This small molecule binds to this protein.
Small molecule (SMILES): COc1cccc2[nH]c(C(=O)N[C@@H](CC(C)C)C(=O)N[C@@H](C[C@@H]3CCNC3=O)C(=O)c3nc4ccccc4s3)cc12

Sequence of chain 1.A:
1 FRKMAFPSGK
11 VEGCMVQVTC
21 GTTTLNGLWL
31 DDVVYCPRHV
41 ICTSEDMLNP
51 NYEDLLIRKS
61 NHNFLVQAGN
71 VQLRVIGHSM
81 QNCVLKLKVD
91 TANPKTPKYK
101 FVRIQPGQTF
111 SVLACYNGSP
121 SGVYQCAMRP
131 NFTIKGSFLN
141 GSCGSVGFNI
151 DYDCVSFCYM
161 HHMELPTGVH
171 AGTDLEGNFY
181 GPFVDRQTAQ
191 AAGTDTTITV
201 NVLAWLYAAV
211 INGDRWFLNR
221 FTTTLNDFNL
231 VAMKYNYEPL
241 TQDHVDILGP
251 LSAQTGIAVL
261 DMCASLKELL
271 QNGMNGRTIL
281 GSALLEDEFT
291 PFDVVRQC

Binding-site contacts:
Ligand atom O1 contacts residue THR188 of chain 1.A at 3.3 Å (h-bond).
Ligand atom N1 contacts residue MET163 of chain 1.A at 3.5 Å.
Ligand atom O5 contacts residue PHE138 of chain 1.A at 3.5 Å.
Ligand atom C29 contacts residue HIS162 of chain 1.A at 3.6 Å.
Ligand atom N3 contacts residue HIS162 of chain 1.A at 2.9 Å (h-bond).
Ligand atom C7 contacts residue MET163 of chain 1.A at 3.5 Å (hydrophobic).
Ligand atom O1 contacts residue GLN187 of chain 1.A at 3.4 Å.
Ligand atom C25 contacts residue HIS39 of chain 1.A at 3.6 Å.
Ligand atom N1 contacts residue GLU164 of chain 1.A at 2.8 Å (salt-bridge).
Ligand atom C24 contacts residue THR23 of chain 1.A at 3.6 Å.
Ligand atom C17 contacts residue ASN140 of chain 1.A at 3.4 Å.
Ligand atom C16 contacts residue ASN140 of chain 1.A at 3.4 Å.
Ligand atom C19 contacts residue CYS143 of chain 1.A at 2.1 Å (hydrophobic).
Ligand atom O5 contacts residue GLU164 of chain 1.A at 3.6 Å.
Ligand atom C13 contacts residue CYS143 of chain 1.A at 2.8 Å (hydrophobic).
Ligand atom O2 contacts residue GLU164 of chain 1.A at 3.0 Å (salt-bridge).
Ligand atom S1 contacts residue CYS143 of chain 1.A at 3.0 Å (h-bond).
Ligand atom S1 contacts residue HIS39 of chain 1.A at 2.9 Å.
Ligand atom C8 contacts residue GLN187 of chain 1.A at 3.5 Å.
Ligand atom N4 contacts residue GLU164 of chain 1.A at 3.1 Å (salt-bridge).
Ligand atom O4 contacts residue CYS143 of chain 1.A at 2.4 Å (h-bond).
Ligand atom C26 contacts residue HIS39 of chain 1.A at 3.1 Å.
Ligand atom N4 contacts residue PHE138 of chain 1.A at 3.3 Å (h-bond).
Ligand atom C20 contacts residue CYS143 of chain 1.A at 2.7 Å (hydrophobic).
Ligand atom C12 contacts residue HIS162 of chain 1.A at 3.7 Å.
Ligand atom C22 contacts residue HIS39 of chain 1.A at 3.3 Å.
Ligand atom N2 contacts residue GLN187 of chain 1.A at 3.0 Å (h-bond).
Ligand atom C18 contacts residue GLU164 of chain 1.A at 3.2 Å.
Ligand atom C28 contacts residue GLN187 of chain 1.A at 3.6 Å.
Ligand atom O5 contacts residue HIS161 of chain 1.A at 2.8 Å (h-bond).
Ligand atom C10 contacts residue MET163 of chain 1.A at 3.6 Å (hydrophobic).
Ligand atom N3 contacts residue CYS143 of chain 1.A at 2.9 Å (h-bond).
Ligand atom C11 contacts residue HIS162 of chain 1.A at 3.5 Å.
Ligand atom C27 contacts residue GLN187 of chain 1.A at 3.5 Å.
Ligand atom O4 contacts residue SER142 of chain 1.A at 3.6 Å.
Ligand atom O2 contacts residue MET163 of chain 1.A at 3.3 Å.
Ligand atom C25 contacts residue THR23 of chain 1.A at 3.6 Å.
Ligand atom C4 contacts residue GLU164 of chain 1.A at 3.5 Å.
Ligand atom C9 contacts residue GLN187 of chain 1.A at 3.6 Å.
Ligand atom C14 contacts residue CYS143 of chain 1.A at 3.3 Å (hydrophobic).